Sequence of chain 2.A:
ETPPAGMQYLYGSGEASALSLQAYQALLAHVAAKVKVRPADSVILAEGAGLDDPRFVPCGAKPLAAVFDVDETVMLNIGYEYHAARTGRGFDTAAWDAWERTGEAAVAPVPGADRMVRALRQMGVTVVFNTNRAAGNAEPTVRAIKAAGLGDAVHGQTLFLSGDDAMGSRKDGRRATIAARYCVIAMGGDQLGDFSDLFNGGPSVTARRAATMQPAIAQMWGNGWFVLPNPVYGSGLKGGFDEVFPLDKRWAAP

This small molecule binds to this protein.
Small molecule (SMILES): Nc1ncnc2c1ncn2[C@@H]1O[C@H](CO)[C@@H](O)[C@H]1O

Binding-site contacts:
Ligand atom N1 contacts residue TYR270 of chain 2.A at 3.8 Å.
Ligand atom N6 contacts residue VAL269 of chain 2.A at 4.1 Å.
Ligand atom O4' contacts residue GLY127 of chain 2.A at 3.8 Å.
Ligand atom N1 contacts residue GLY127 of chain 2.A at 3.6 Å.
Ligand atom C4 contacts residue GLY127 of chain 2.A at 3.4 Å.
Ligand atom C5 contacts residue TYR270 of chain 2.A at 3.5 Å (hydrophobic).
Ligand atom O2' contacts residue TYR270 of chain 2.A at 3.6 Å.
Ligand atom N6 contacts residue ALA121 of chain 2.A at 4.0 Å.
Ligand atom C2 contacts residue GLY127 of chain 2.A at 3.2 Å.
Ligand atom C1' contacts residue TRP133 of chain 2.A at 3.9 Å (hydrophobic).
Ligand atom N6 contacts residue MET44 of chain 2.A at 4.1 Å.
Ligand atom O3' contacts residue TRP133 of chain 2.A at 4.0 Å.
Ligand atom N9 contacts residue TYR117 of chain 2.A at 4.0 Å.
Ligand atom O5' contacts residue PHE128 of chain 2.A at 3.4 Å.
Ligand atom C4' contacts residue TRP133 of chain 2.A at 3.7 Å (hydrophobic).
Ligand atom C5 contacts residue GLU118 of chain 2.A at 3.9 Å.
Ligand atom C6 contacts residue TYR270 of chain 2.A at 3.5 Å (hydrophobic).
Ligand atom C8 contacts residue TYR117 of chain 2.A at 3.7 Å (hydrophobic).
Ligand atom C2 contacts residue TYR270 of chain 2.A at 4.1 Å (hydrophobic).
Ligand atom N7 contacts residue TYR270 of chain 2.A at 3.4 Å.
Ligand atom N9 contacts residue GLY127 of chain 2.A at 4.1 Å.
Ligand atom O5' contacts residue GLY127 of chain 2.A at 3.5 Å (h-bond).
Ligand atom C5 contacts residue TYR117 of chain 2.A at 3.9 Å (hydrophobic).
Ligand atom C5' contacts residue GLY127 of chain 2.A at 3.7 Å.
Ligand atom N6 contacts residue GLU118 of chain 2.A at 3.0 Å (salt-bridge).
Ligand atom C8 contacts residue TRP133 of chain 2.A at 3.8 Å (hydrophobic).
Ligand atom N7 contacts residue TYR117 of chain 2.A at 3.6 Å.
Ligand atom N7 contacts residue GLU118 of chain 2.A at 2.6 Å (salt-bridge).
Ligand atom C5 contacts residue GLY127 of chain 2.A at 3.9 Å.
Ligand atom C4 contacts residue TYR270 of chain 2.A at 3.8 Å (hydrophobic).
Ligand atom N3 contacts residue GLY127 of chain 2.A at 3.1 Å (h-bond).
Ligand atom O4' contacts residue TRP133 of chain 2.A at 3.6 Å.
Ligand atom C6 contacts residue GLU118 of chain 2.A at 3.9 Å.
Ligand atom C6 contacts residue GLY127 of chain 2.A at 4.0 Å.
Ligand atom C8 contacts residue TYR270 of chain 2.A at 3.8 Å (hydrophobic).
Ligand atom C5' contacts residue PHE128 of chain 2.A at 3.8 Å (hydrophobic).
Ligand atom C8 contacts residue GLU118 of chain 2.A at 3.3 Å.
Ligand atom N9 contacts residue TYR270 of chain 2.A at 4.0 Å.
Ligand atom N6 contacts residue TYR270 of chain 2.A at 3.9 Å.
Ligand atom C2 contacts residue PHE128 of chain 2.A at 3.8 Å (hydrophobic).